The protein below binds the small molecule below.
Small molecule (SMILES): O=C(O)[C@@H](O)CS(=O)(=O)O

Binding-site contacts:
Ligand atom C2 contacts residue GLY85 of chain 1.B at 3.8 Å.
Ligand atom C2 contacts residue GLU82 of chain 1.B at 3.5 Å.
Ligand atom O1S contacts residue GLY85 of chain 1.B at 4.0 Å.
Ligand atom O1S contacts residue ASN95 of chain 1.B at 3.3 Å (h-bond).
Ligand atom O2 contacts residue HIS213 of chain 1.B at 3.8 Å.
Ligand atom O1S contacts residue ARG41 of chain 1.B at 3.2 Å (salt-bridge).
Ligand atom C1 contacts residue HIS213 of chain 1.B at 3.5 Å.
Ligand atom O11 contacts residue LYS84 of chain 1.B at 3.5 Å.
Ligand atom O2S contacts residue LEU40 of chain 1.B at 3.4 Å (h-bond).
Ligand atom O2S contacts residue GLU82 of chain 1.B at 3.8 Å.
Ligand atom C3 contacts residue HIS213 of chain 1.B at 3.8 Å.
Ligand atom O12 contacts residue GLY85 of chain 1.B at 3.6 Å.
Ligand atom O2 contacts residue THR115 of chain 1.B at 3.7 Å.
Ligand atom O12 contacts residue HIS213 of chain 1.B at 3.5 Å.
Ligand atom S contacts residue GLU82 of chain 1.B at 3.6 Å (salt-bridge).
Ligand atom O3S contacts residue LEU40 of chain 1.B at 3.0 Å (h-bond).
Ligand atom C1 contacts residue LYS84 of chain 1.B at 4.1 Å.
Ligand atom O2S contacts residue ASP38 of chain 1.B at 3.5 Å (salt-bridge).
Ligand atom C3 contacts residue LEU40 of chain 1.B at 3.7 Å (hydrophobic).
Ligand atom O11 contacts residue GLY85 of chain 1.B at 3.5 Å (h-bond).
Ligand atom O3S contacts residue HIS213 of chain 1.B at 4.1 Å.
Ligand atom C3 contacts residue ASN116 of chain 1.B at 4.0 Å.
Ligand atom O11 contacts residue ARG216 of chain 1.B at 3.6 Å.
Ligand atom C1 contacts residue GLY85 of chain 1.B at 3.5 Å.
Ligand atom O3S contacts residue ILE217 of chain 1.B at 4.0 Å.
Ligand atom O2 contacts residue ASN116 of chain 1.B at 3.3 Å (h-bond).
Ligand atom S contacts residue LEU40 of chain 1.B at 3.5 Å (h-bond).
Ligand atom O3S contacts residue ARG41 of chain 1.B at 3.0 Å (salt-bridge).
Ligand atom O2S contacts residue ARG41 of chain 1.B at 2.7 Å (salt-bridge).
Ligand atom C2 contacts residue HIS213 of chain 1.B at 3.9 Å.
Ligand atom O11 contacts residue HIS213 of chain 1.B at 3.8 Å.
Ligand atom O2S contacts residue ALA42 of chain 1.B at 3.4 Å (h-bond).
Ligand atom O2 contacts residue GLU82 of chain 1.B at 4.1 Å.
Ligand atom O2S contacts residue ASN95 of chain 1.B at 2.9 Å (h-bond).
Ligand atom C2 contacts residue ASN116 of chain 1.B at 4.3 Å.
Ligand atom C3 contacts residue GLU82 of chain 1.B at 3.4 Å.
Ligand atom O1S contacts residue GLU82 of chain 1.B at 2.7 Å.
Ligand atom S contacts residue ARG41 of chain 1.B at 3.5 Å (salt-bridge).
Ligand atom O12 contacts residue ILE217 of chain 1.B at 3.8 Å.
Ligand atom S contacts residue ASN95 of chain 1.B at 3.6 Å.

Sequence of chain 1.B:
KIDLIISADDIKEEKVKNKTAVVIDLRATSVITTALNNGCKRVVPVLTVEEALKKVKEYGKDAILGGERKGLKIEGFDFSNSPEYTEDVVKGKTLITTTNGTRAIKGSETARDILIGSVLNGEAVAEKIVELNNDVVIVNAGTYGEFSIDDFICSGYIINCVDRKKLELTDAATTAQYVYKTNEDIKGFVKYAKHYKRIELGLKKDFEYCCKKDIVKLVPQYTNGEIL